The protein below binds the small molecule below.
Small molecule (SMILES): N[C@@H](CCCC(=O)O)C(=O)O

Binding-site contacts:
Ligand atom C contacts residue ALA462 of chain 2.A at 3.7 Å (hydrophobic).
Ligand atom CA contacts residue PHE165 of chain 2.A at 3.8 Å (hydrophobic).
Ligand atom C5 contacts residue PHE165 of chain 2.A at 3.8 Å (hydrophobic).
Ligand atom C1 contacts residue PHE165 of chain 2.A at 3.8 Å (hydrophobic).
Ligand atom O2' contacts residue PHE165 of chain 2.A at 4.1 Å.
Ligand atom C5 contacts residue TRP172 of chain 2.A at 3.8 Å (hydrophobic).
Ligand atom O contacts residue SER460 of chain 2.A at 4.2 Å.
Ligand atom O contacts residue PHE468 of chain 2.A at 3.6 Å.
Ligand atom C contacts residue GLY461 of chain 2.A at 3.3 Å.
Ligand atom C contacts residue THR300 of chain 2.A at 3.6 Å.
Ligand atom CA contacts residue GLU118 of chain 2.A at 4.0 Å.
Ligand atom O2' contacts residue CYS299 of chain 2.A at 3.5 Å (h-bond).
Ligand atom OXT contacts residue THR300 of chain 2.A at 2.7 Å (h-bond).
Ligand atom O1' contacts residue PHE165 of chain 2.A at 3.6 Å.
Ligand atom C6 contacts residue PHE165 of chain 2.A at 3.6 Å (hydrophobic).
Ligand atom O2' contacts residue GLU265 of chain 2.A at 3.8 Å.
Ligand atom OXT contacts residue ARG298 of chain 2.A at 2.9 Å (salt-bridge).
Ligand atom C1' contacts residue ASN164 of chain 2.A at 4.1 Å.
Ligand atom CA contacts residue ARG298 of chain 2.A at 3.9 Å.
Ligand atom C1' contacts residue CYS299 of chain 2.A at 3.8 Å (hydrophobic).
Ligand atom C contacts residue ARG298 of chain 2.A at 3.6 Å.
Ligand atom N contacts residue ALA462 of chain 2.A at 3.8 Å.
Ligand atom O1' contacts residue THR300 of chain 2.A at 3.9 Å.
Ligand atom C5 contacts residue PHE468 of chain 2.A at 4.1 Å (hydrophobic).
Ligand atom O2' contacts residue ASN164 of chain 2.A at 3.9 Å.
Ligand atom C1 contacts residue TRP172 of chain 2.A at 4.1 Å (hydrophobic).
Ligand atom O contacts residue GLY461 of chain 2.A at 3.3 Å (h-bond).
Ligand atom C6 contacts residue THR300 of chain 2.A at 4.0 Å.
Ligand atom O contacts residue ALA462 of chain 2.A at 2.9 Å (h-bond).
Ligand atom O contacts residue THR300 of chain 2.A at 3.9 Å.
Ligand atom C1' contacts residue PHE165 of chain 2.A at 3.6 Å (hydrophobic).
Ligand atom O1' contacts residue ARG298 of chain 2.A at 3.6 Å.
Ligand atom OXT contacts residue GLY461 of chain 2.A at 2.9 Å (h-bond).
Ligand atom N contacts residue GLU118 of chain 2.A at 3.1 Å (salt-bridge).
Ligand atom C6 contacts residue PHE468 of chain 2.A at 3.8 Å (hydrophobic).
Ligand atom C1 contacts residue PHE468 of chain 2.A at 3.7 Å (hydrophobic).
Ligand atom O2' contacts residue THR242 of chain 2.A at 4.0 Å.
Ligand atom O1' contacts residue ASN164 of chain 2.A at 3.6 Å.
Ligand atom O1' contacts residue CYS299 of chain 2.A at 2.7 Å (h-bond).
Ligand atom OXT contacts residue SER460 of chain 2.A at 3.6 Å.

Sequence of chain 2.A:
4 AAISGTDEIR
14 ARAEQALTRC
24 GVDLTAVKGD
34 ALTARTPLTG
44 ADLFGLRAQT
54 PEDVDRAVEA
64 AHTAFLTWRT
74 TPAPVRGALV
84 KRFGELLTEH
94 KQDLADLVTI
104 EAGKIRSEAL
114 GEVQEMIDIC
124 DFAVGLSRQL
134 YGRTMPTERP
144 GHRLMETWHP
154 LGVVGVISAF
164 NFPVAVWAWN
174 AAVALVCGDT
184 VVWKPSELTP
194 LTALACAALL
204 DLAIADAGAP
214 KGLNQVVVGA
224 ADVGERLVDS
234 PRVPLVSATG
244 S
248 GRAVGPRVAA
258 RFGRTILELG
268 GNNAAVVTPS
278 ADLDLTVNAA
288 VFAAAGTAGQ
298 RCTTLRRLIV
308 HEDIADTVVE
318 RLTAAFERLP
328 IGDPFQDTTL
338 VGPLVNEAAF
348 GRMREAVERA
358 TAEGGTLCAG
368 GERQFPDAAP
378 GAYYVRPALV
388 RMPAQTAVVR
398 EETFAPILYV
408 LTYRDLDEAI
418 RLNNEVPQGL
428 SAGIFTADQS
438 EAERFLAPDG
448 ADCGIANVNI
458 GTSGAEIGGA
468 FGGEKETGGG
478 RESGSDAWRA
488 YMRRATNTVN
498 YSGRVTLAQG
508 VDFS